Binding-site contacts:
Ligand atom C1 contacts residue GLY45 of chain 1.H at 3.2 Å.
Ligand atom C43 contacts residue VAL48 of chain 1.H at 3.7 Å (hydrophobic).
Ligand atom C12 contacts residue ARG19 of chain 1.H at 3.6 Å.
Ligand atom C9 contacts residue THR1 of chain 1.H at 1.4 Å.
Ligand atom C27 contacts residue THR21 of chain 1.H at 3.6 Å.
Ligand atom N25 contacts residue THR21 of chain 1.H at 2.9 Å (h-bond).
Ligand atom C29 contacts residue ASN22 of chain 1.H at 3.6 Å.
Ligand atom O13 contacts residue MES1 of chain 1.FA at 3.3 Å.
Ligand atom N22 contacts residue THR1 of chain 1.H at 3.6 Å.
Ligand atom C4 contacts residue ALA49 of chain 1.H at 3.7 Å (hydrophobic).
Ligand atom C24 contacts residue GLY47 of chain 1.H at 3.5 Å.
Ligand atom C42 contacts residue MES1 of chain 1.FA at 3.3 Å.
Ligand atom C12 contacts residue THR21 of chain 1.H at 3.5 Å.
Ligand atom C50 contacts residue GLU53 of chain 1.H at 3.7 Å.
Ligand atom O49 contacts residue THR21 of chain 1.H at 3.3 Å (h-bond).
Ligand atom O21 contacts residue THR1 of chain 1.H at 2.4 Å (h-bond).
Ligand atom C10 contacts residue THR1 of chain 1.H at 2.4 Å.
Ligand atom C41 contacts residue MES1 of chain 1.FA at 3.5 Å.
Ligand atom C26 contacts residue THR21 of chain 1.H at 3.7 Å.
Ligand atom O21 contacts residue MES1 of chain 1.FA at 2.0 Å (h-bond).
Ligand atom C8 contacts residue THR1 of chain 1.H at 2.3 Å.
Ligand atom C2 contacts residue ALA49 of chain 1.H at 3.6 Å (hydrophobic).
Ligand atom C9 contacts residue MES1 of chain 1.FA at 3.4 Å.
Ligand atom C23 contacts residue GLY47 of chain 1.H at 3.6 Å.
Ligand atom C8 contacts residue GLY47 of chain 1.H at 3.7 Å.
Ligand atom C11 contacts residue THR1 of chain 1.H at 1.5 Å.
Ligand atom C12 contacts residue THR1 of chain 1.H at 3.3 Å.
Ligand atom C26 contacts residue ALA49 of chain 1.H at 3.7 Å (hydrophobic).
Ligand atom N22 contacts residue GLY47 of chain 1.H at 2.8 Å (h-bond).
Ligand atom C7 contacts residue GLY47 of chain 1.H at 3.5 Å.
Ligand atom N28 contacts residue ASP125 of chain 1.I at 3.1 Å (salt-bridge).
Ligand atom O39 contacts residue ALA49 of chain 1.H at 2.8 Å.
Ligand atom C42 contacts residue GLY47 of chain 1.H at 3.7 Å.
Ligand atom C32 contacts residue LEU126 of chain 1.I at 3.6 Å (hydrophobic).
Ligand atom C53 contacts residue CYS31 of chain 1.H at 3.3 Å (hydrophobic).
Ligand atom C11 contacts residue GLY168 of chain 1.H at 2.9 Å.
Ligand atom C7 contacts residue THR1 of chain 1.H at 2.6 Å.
Ligand atom O21 contacts residue GLY47 of chain 1.H at 3.4 Å (h-bond).
Ligand atom O37 contacts residue ASN22 of chain 1.H at 3.6 Å (h-bond).
Ligand atom O13 contacts residue THR1 of chain 1.H at 3.0 Å (h-bond).

Sequence of chain 1.I:
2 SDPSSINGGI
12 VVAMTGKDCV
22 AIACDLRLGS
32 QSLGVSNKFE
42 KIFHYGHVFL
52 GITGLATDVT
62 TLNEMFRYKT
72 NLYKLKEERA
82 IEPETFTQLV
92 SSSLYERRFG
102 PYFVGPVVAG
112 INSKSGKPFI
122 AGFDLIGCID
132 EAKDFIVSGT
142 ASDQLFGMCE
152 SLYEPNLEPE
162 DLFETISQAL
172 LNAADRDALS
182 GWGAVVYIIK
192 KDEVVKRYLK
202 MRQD

This small molecule binds to this protein.
Small molecule (SMILES): COc1ccc(C[C@H](NC(=O)[C@H](C)NC(=O)CN2CCOCC2)C(=O)N[C@@H](CC2CC[C@@H]3CCCC[C@H]3C2)[C@@H](O)C(C)(C)O)cc1

Sequence of chain 1.H:
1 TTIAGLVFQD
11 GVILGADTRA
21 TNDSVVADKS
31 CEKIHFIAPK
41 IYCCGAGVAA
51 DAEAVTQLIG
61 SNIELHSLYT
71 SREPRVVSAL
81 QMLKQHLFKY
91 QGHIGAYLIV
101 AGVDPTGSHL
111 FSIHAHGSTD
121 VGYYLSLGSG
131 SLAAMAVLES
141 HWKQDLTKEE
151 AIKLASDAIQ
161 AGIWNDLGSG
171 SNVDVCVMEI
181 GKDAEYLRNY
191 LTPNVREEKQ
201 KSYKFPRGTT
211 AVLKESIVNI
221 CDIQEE